Binding-site contacts:
Ligand atom C2 contacts residue ASN305 of chain 1.L at 3.9 Å.
Ligand atom C2D contacts residue GLU83 of chain 1.L at 3.1 Å.
Ligand atom O5D contacts residue ALA34 of chain 1.L at 4.0 Å.
Ligand atom C2 contacts residue TYR376 of chain 1.L at 3.9 Å (hydrophobic).
Ligand atom N6 contacts residue TYR376 of chain 1.L at 3.8 Å.
Ligand atom C6 contacts residue GLY35 of chain 1.L at 3.3 Å.
Ligand atom C2 contacts residue GLY35 of chain 1.L at 3.5 Å.
Ligand atom C3D contacts residue GLU83 of chain 1.L at 3.4 Å.
Ligand atom O2A contacts residue THR44 of chain 1.L at 3.9 Å.
Ligand atom N6 contacts residue GLY35 of chain 1.L at 3.8 Å.
Ligand atom C4 contacts residue GLY35 of chain 1.L at 3.9 Å.
Ligand atom C5' contacts residue GLY306 of chain 1.L at 4.0 Å.
Ligand atom PB contacts residue GLY308 of chain 1.L at 3.8 Å.
Ligand atom N1 contacts residue TYR376 of chain 1.L at 3.7 Å.
Ligand atom O2D contacts residue HIS227 of chain 1.L at 4.0 Å.
Ligand atom N3 contacts residue GLY35 of chain 1.L at 3.9 Å.
Ligand atom C5D contacts residue ALA34 of chain 1.L at 3.6 Å (hydrophobic).
Ligand atom C5 contacts residue GLY35 of chain 1.L at 3.6 Å.
Ligand atom O4' contacts residue GLY35 of chain 1.L at 3.8 Å.
Ligand atom O1B contacts residue GLY308 of chain 1.L at 3.7 Å.
Ligand atom C2 contacts residue PHE377 of chain 1.L at 3.8 Å (hydrophobic).
Ligand atom O3A contacts residue GLY308 of chain 1.L at 4.0 Å.
Ligand atom O3D contacts residue GLU83 of chain 1.L at 2.8 Å (salt-bridge).
Ligand atom O1D contacts residue ASP311 of chain 1.L at 4.0 Å.
Ligand atom O1D contacts residue HIS227 of chain 1.L at 3.5 Å.
Ligand atom O2B contacts residue PHE307 of chain 1.L at 3.5 Å.
Ligand atom C4' contacts residue GLY306 of chain 1.L at 3.7 Å.
Ligand atom C6 contacts residue TYR376 of chain 1.L at 3.8 Å (hydrophobic).
Ligand atom N1 contacts residue GLY35 of chain 1.L at 3.3 Å (h-bond).
Ligand atom C1D contacts residue PHE307 of chain 1.L at 4.1 Å (hydrophobic).
Ligand atom O2B contacts residue GLY308 of chain 1.L at 3.5 Å (h-bond).
Ligand atom O2B contacts residue ALA34 of chain 1.L at 4.0 Å.
Ligand atom C5 contacts residue TYR376 of chain 1.L at 4.1 Å (hydrophobic).
Ligand atom O3A contacts residue GLY306 of chain 1.L at 4.1 Å.
Ligand atom O4' contacts residue GLY306 of chain 1.L at 3.6 Å.
Ligand atom O2A contacts residue MET45 of chain 1.L at 3.8 Å.
Ligand atom O4D contacts residue THR167 of chain 1.L at 3.8 Å.
Ligand atom N1 contacts residue PHE377 of chain 1.L at 3.4 Å (h-bond).
Ligand atom O2D contacts residue GLU83 of chain 1.L at 2.7 Å (salt-bridge).
Ligand atom O2B contacts residue GLY306 of chain 1.L at 3.8 Å.

Sequence of chain 1.L:
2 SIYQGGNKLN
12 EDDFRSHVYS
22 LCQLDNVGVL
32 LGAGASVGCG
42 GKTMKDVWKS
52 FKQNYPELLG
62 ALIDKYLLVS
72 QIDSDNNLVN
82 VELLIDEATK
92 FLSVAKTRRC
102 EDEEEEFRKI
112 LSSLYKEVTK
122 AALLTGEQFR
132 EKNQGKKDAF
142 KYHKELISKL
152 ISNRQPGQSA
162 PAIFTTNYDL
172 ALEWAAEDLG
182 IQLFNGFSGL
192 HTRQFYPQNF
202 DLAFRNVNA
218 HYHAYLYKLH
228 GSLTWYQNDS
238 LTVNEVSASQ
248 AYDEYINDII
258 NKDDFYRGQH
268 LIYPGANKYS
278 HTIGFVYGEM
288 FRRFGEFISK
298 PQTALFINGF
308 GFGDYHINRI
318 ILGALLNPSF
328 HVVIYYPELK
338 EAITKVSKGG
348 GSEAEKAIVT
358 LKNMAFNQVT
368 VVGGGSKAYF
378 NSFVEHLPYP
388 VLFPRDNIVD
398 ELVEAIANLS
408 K

This small molecule binds to this protein.
Small molecule (SMILES): Nc1ncnc2c1ncn2[C@@H]1O[C@H](COP(=O)(O)OP(=O)(O)OC[C@H]2O[C@H](O)[C@H](O)[C@@H]2O)[C@@H](O)[C@H]1O